Sequence of chain 2.A:
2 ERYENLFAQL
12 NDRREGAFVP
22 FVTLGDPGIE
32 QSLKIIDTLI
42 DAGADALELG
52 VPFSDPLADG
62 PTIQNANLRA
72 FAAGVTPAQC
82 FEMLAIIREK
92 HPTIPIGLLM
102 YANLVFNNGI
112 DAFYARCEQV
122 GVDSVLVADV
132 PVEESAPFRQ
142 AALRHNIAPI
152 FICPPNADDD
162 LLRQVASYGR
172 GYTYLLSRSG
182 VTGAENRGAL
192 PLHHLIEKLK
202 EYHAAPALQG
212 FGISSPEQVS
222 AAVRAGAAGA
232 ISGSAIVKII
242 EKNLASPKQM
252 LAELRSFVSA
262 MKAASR

This small molecule binds to this protein.
Small molecule (SMILES): c1ccc2c(c1)CCN2

Binding-site contacts:
Ligand atom C4 contacts residue TYR102 of chain 2.A at 4.1 Å (hydrophobic).
Ligand atom N1 contacts residue GLU49 of chain 2.A at 2.6 Å (salt-bridge).
Ligand atom C6 contacts residue LEU100 of chain 2.A at 3.9 Å (hydrophobic).
Ligand atom C4 contacts residue ALA59 of chain 2.A at 4.1 Å (hydrophobic).
Ligand atom N1 contacts residue LEU100 of chain 2.A at 4.0 Å.
Ligand atom C4 contacts residue LEU100 of chain 2.A at 3.9 Å (hydrophobic).
Ligand atom C7A contacts residue LEU100 of chain 2.A at 3.7 Å (hydrophobic).
Ligand atom C3 contacts residue ASP60 of chain 2.A at 3.2 Å.
Ligand atom C5 contacts residue ALA59 of chain 2.A at 3.9 Å (hydrophobic).
Ligand atom C5 contacts residue PHE212 of chain 2.A at 4.1 Å (hydrophobic).
Ligand atom C4A contacts residue ASP60 of chain 2.A at 3.8 Å.
Ligand atom C2 contacts residue PHE22 of chain 2.A at 3.7 Å (hydrophobic).
Ligand atom C6 contacts residue PHE212 of chain 2.A at 3.6 Å (hydrophobic).
Ligand atom C2 contacts residue LEU100 of chain 2.A at 4.0 Å (hydrophobic).
Ligand atom C4 contacts residue THR183 of chain 2.A at 3.8 Å.
Ligand atom C3 contacts residue G3P1 of chain 2.C at 3.2 Å.
Ligand atom C7 contacts residue G3P1 of chain 2.C at 2.9 Å.
Ligand atom C2 contacts residue ILE64 of chain 2.A at 4.0 Å (hydrophobic).
Ligand atom C7 contacts residue GLU49 of chain 2.A at 3.9 Å.
Ligand atom C5 contacts residue LEU100 of chain 2.A at 4.0 Å (hydrophobic).
Ligand atom C7 contacts residue LEU100 of chain 2.A at 3.9 Å (hydrophobic).
Ligand atom C4A contacts residue LEU100 of chain 2.A at 3.5 Å (hydrophobic).
Ligand atom C4A contacts residue G3P1 of chain 2.C at 3.3 Å.
Ligand atom C3 contacts residue THR183 of chain 2.A at 3.9 Å.
Ligand atom C7 contacts residue LEU127 of chain 2.A at 3.9 Å (hydrophobic).
Ligand atom N1 contacts residue G3P1 of chain 2.C at 1.5 Å.
Ligand atom C7 contacts residue PHE212 of chain 2.A at 3.9 Å (hydrophobic).
Ligand atom C4A contacts residue THR183 of chain 2.A at 3.7 Å.
Ligand atom C4 contacts residue ASP60 of chain 2.A at 3.9 Å.
Ligand atom C6 contacts residue G3P1 of chain 2.C at 4.2 Å.
Ligand atom C6 contacts residue LEU127 of chain 2.A at 4.0 Å (hydrophobic).
Ligand atom C7A contacts residue G3P1 of chain 2.C at 2.3 Å.
Ligand atom C7A contacts residue GLU49 of chain 2.A at 3.4 Å.
Ligand atom C7 contacts residue TYR175 of chain 2.A at 3.5 Å (hydrophobic).
Ligand atom C3 contacts residue ILE64 of chain 2.A at 3.9 Å (hydrophobic).
Ligand atom C3 contacts residue LEU100 of chain 2.A at 3.8 Å (hydrophobic).
Ligand atom C2 contacts residue G3P1 of chain 2.C at 2.6 Å.
Ligand atom C5 contacts residue ALA129 of chain 2.A at 3.9 Å (hydrophobic).
Ligand atom C7A contacts residue TYR175 of chain 2.A at 4.2 Å (hydrophobic).
Ligand atom C2 contacts residue GLU49 of chain 2.A at 3.3 Å.